Sequence of chain 1.B:
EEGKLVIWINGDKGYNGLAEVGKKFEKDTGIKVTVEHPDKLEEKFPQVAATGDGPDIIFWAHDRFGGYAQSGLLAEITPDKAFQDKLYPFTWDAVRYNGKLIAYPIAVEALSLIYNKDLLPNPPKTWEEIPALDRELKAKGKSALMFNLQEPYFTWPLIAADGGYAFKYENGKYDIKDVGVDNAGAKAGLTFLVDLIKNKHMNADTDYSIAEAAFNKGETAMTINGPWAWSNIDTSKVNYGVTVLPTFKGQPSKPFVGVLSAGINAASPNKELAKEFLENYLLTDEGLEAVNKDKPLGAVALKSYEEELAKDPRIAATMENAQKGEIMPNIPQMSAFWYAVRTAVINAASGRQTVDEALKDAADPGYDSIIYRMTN

Binding-site contacts:
Ligand atom O3 contacts residue ASP65 of chain 1.B at 2.5 Å (salt-bridge).
Ligand atom O1 contacts residue ASP14 of chain 1.B at 2.5 Å (salt-bridge).
Ligand atom O4 contacts residue TRP340 of chain 1.B at 3.8 Å.
Ligand atom C6 contacts residue PHE156 of chain 1.B at 3.7 Å (hydrophobic).
Ligand atom O4 contacts residue ARG66 of chain 1.B at 2.8 Å (salt-bridge).
Ligand atom O4 contacts residue ARG344 of chain 1.B at 3.6 Å.
Ligand atom C6 contacts residue TRP340 of chain 1.B at 3.6 Å (hydrophobic).
Ligand atom O1 contacts residue ASN12 of chain 1.B at 3.6 Å.
Ligand atom O3 contacts residue TRP340 of chain 1.B at 3.8 Å.
Ligand atom O2 contacts residue ASP65 of chain 1.B at 2.7 Å (salt-bridge).
Ligand atom O3 contacts residue ALA63 of chain 1.B at 3.2 Å.
Ligand atom O3 contacts residue ARG66 of chain 1.B at 2.7 Å (salt-bridge).
Ligand atom O6 contacts residue TYR155 of chain 1.B at 3.2 Å (h-bond).
Ligand atom C1 contacts residue LYS15 of chain 1.B at 3.8 Å.
Ligand atom C1 contacts residue TYR155 of chain 1.B at 3.6 Å (hydrophobic).
Ligand atom C3 contacts residue TRP62 of chain 1.B at 3.5 Å (hydrophobic).
Ligand atom O6 contacts residue PRO154 of chain 1.B at 3.2 Å.
Ligand atom C2 contacts residue LYS15 of chain 1.B at 3.9 Å.
Ligand atom C1 contacts residue ASP14 of chain 1.B at 3.3 Å.
Ligand atom C2 contacts residue TRP230 of chain 1.B at 3.8 Å (hydrophobic).
Ligand atom C6 contacts residue GLU153 of chain 1.B at 3.4 Å.
Ligand atom C3 contacts residue ASP65 of chain 1.B at 3.4 Å.
Ligand atom O2 contacts residue TRP62 of chain 1.B at 3.0 Å (h-bond).
Ligand atom O2 contacts residue LYS15 of chain 1.B at 2.7 Å (salt-bridge).
Ligand atom C4 contacts residue ARG66 of chain 1.B at 3.8 Å.
Ligand atom C6 contacts residue TYR155 of chain 1.B at 3.8 Å (hydrophobic).
Ligand atom O2 contacts residue GLU111 of chain 1.B at 2.8 Å (salt-bridge).
Ligand atom C2 contacts residue ASP65 of chain 1.B at 3.3 Å.
Ligand atom O5 contacts residue TYR155 of chain 1.B at 3.3 Å.
Ligand atom O6 contacts residue GLU153 of chain 1.B at 2.6 Å (salt-bridge).
Ligand atom C3 contacts residue ARG66 of chain 1.B at 3.9 Å.
Ligand atom C4 contacts residue TRP340 of chain 1.B at 3.5 Å (hydrophobic).
Ligand atom O1 contacts residue LYS15 of chain 1.B at 2.9 Å (salt-bridge).
Ligand atom O6 contacts residue PHE156 of chain 1.B at 3.6 Å.
Ligand atom O3 contacts residue TRP62 of chain 1.B at 3.1 Å (h-bond).
Ligand atom C1 contacts residue TRP230 of chain 1.B at 3.6 Å (hydrophobic).
Ligand atom O2 contacts residue ALA63 of chain 1.B at 3.3 Å.
Ligand atom O5 contacts residue ASP14 of chain 1.B at 3.7 Å.
Ligand atom O3 contacts residue GLU111 of chain 1.B at 3.8 Å.
Ligand atom C2 contacts residue GLU111 of chain 1.B at 3.4 Å.

The small molecule below binds the protein below.
Small molecule (SMILES): OC[C@H]1O[C@H](O[C@H]2[C@H](O)[C@@H](O)[C@@H](O)O[C@@H]2CO)[C@H](O)[C@@H](O)[C@@H]1O